Sequence of chain 1.H:
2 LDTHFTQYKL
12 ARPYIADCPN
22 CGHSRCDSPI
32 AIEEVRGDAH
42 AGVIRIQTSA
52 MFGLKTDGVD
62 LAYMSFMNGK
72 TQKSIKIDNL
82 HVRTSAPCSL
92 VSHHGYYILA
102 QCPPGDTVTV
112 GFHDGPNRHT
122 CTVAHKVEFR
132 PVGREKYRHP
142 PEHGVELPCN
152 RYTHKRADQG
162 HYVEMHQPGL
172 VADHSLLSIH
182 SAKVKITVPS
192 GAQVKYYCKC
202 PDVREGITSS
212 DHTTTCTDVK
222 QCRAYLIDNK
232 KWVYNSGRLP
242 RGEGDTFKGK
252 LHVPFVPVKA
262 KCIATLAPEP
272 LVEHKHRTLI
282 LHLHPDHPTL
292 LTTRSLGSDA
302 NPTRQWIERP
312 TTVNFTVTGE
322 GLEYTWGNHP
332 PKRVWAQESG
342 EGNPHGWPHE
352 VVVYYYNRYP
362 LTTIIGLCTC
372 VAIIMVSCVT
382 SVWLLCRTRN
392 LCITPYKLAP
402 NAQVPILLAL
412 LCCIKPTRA

A small-molecule ligand and the protein it binds are described below.
Small molecule (SMILES): O=C(O)[C@@H]1O[C@H](O[C@H]2[C@@H](OS(=O)(=O)O)O[C@@H](O)[C@H](NS(=O)(=O)O)[C@H]2O)[C@@H](OS(=O)(=O)O)[C@H](O)[C@@H]1O

Binding-site contacts:
Ligand atom O3 contacts residue LYS156 of chain 1.H at 3.0 Å.
Ligand atom C4 contacts residue LYS156 of chain 1.H at 4.0 Å.
Ligand atom OAH contacts residue ARG157 of chain 1.H at 3.1 Å (salt-bridge).
Ligand atom O6A contacts residue HIS94 of chain 1.H at 3.2 Å (h-bond).
Ligand atom OBI contacts residue LYS156 of chain 1.H at 4.0 Å.
Ligand atom OAF contacts residue ALA158 of chain 1.H at 3.3 Å.
Ligand atom O5 contacts residue ARG157 of chain 1.H at 3.8 Å.
Ligand atom O6B contacts residue LYS156 of chain 1.H at 3.3 Å.
Ligand atom C6 contacts residue HIS155 of chain 1.H at 3.4 Å.
Ligand atom O5 contacts residue LYS156 of chain 1.H at 3.4 Å.
Ligand atom OAH contacts residue ASP3 of chain 1.H at 4.0 Å.
Ligand atom OAH contacts residue THR4 of chain 1.H at 3.7 Å.
Ligand atom C5 contacts residue HIS155 of chain 1.H at 4.0 Å.
Ligand atom C3 contacts residue ALA158 of chain 1.H at 4.0 Å (hydrophobic).
Ligand atom C3 contacts residue ARG157 of chain 1.H at 3.7 Å.
Ligand atom C6 contacts residue HIS94 of chain 1.H at 3.9 Å.
Ligand atom C2 contacts residue ALA158 of chain 1.H at 3.7 Å (hydrophobic).
Ligand atom O4 contacts residue HIS155 of chain 1.H at 3.5 Å (h-bond).
Ligand atom O6B contacts residue ARG157 of chain 1.H at 3.3 Å (salt-bridge).
Ligand atom O4 contacts residue LYS156 of chain 1.H at 3.5 Å.
Ligand atom O5B contacts residue LYS156 of chain 1.H at 3.3 Å.
Ligand atom C3 contacts residue LYS156 of chain 1.H at 4.0 Å.
Ligand atom C6 contacts residue LEU62 of chain 1.H at 3.5 Å (hydrophobic).
Ligand atom OAH contacts residue LEU2 of chain 1.H at 2.8 Å (h-bond).
Ligand atom O6B contacts residue LEU62 of chain 1.H at 4.0 Å.
Ligand atom O3 contacts residue ALA158 of chain 1.H at 3.0 Å (h-bond).
Ligand atom SAG contacts residue ARG157 of chain 1.H at 3.6 Å (salt-bridge).
Ligand atom OAF contacts residue ARG157 of chain 1.H at 2.8 Å (salt-bridge).
Ligand atom OAF contacts residue THR4 of chain 1.H at 2.9 Å (h-bond).
Ligand atom O5 contacts residue HIS155 of chain 1.H at 3.6 Å.
Ligand atom O6A contacts residue SER93 of chain 1.H at 3.2 Å.
Ligand atom O3 contacts residue ARG157 of chain 1.H at 3.3 Å (salt-bridge).
Ligand atom C5 contacts residue LEU62 of chain 1.H at 3.8 Å (hydrophobic).
Ligand atom O6A contacts residue HIS155 of chain 1.H at 3.8 Å.
Ligand atom O6A contacts residue LEU62 of chain 1.H at 3.4 Å.
Ligand atom SAG contacts residue THR4 of chain 1.H at 3.9 Å.
Ligand atom O4 contacts residue SER93 of chain 1.H at 3.0 Å (h-bond).
Ligand atom O6B contacts residue HIS155 of chain 1.H at 3.3 Å (h-bond).
Ligand atom C6 contacts residue SER93 of chain 1.H at 4.0 Å.
Ligand atom O6B contacts residue HIS94 of chain 1.H at 4.0 Å.